Binding-site contacts:
Ligand atom C4 contacts residue SER245 of chain 1.B at 3.3 Å.
Ligand atom C4 contacts residue SER235 of chain 1.B at 3.2 Å.
Ligand atom C3 contacts residue SER245 of chain 1.B at 3.5 Å.
Ligand atom O3 contacts residue GLY190 of chain 1.B at 2.6 Å (h-bond).
Ligand atom O5 contacts residue SER245 of chain 1.B at 3.0 Å (h-bond).
Ligand atom O7 contacts residue SER245 of chain 1.B at 3.6 Å.
Ligand atom N2 contacts residue GLN208 of chain 1.B at 3.3 Å (h-bond).
Ligand atom C5 contacts residue THR247 of chain 1.B at 3.7 Å.
Ligand atom C5 contacts residue SER235 of chain 1.B at 3.6 Å.
Ligand atom O4 contacts residue CYS188 of chain 1.B at 2.7 Å (h-bond).
Ligand atom O6 contacts residue ASP234 of chain 1.B at 2.7 Å (salt-bridge).
Ligand atom C6 contacts residue ASP234 of chain 1.B at 3.1 Å.
Ligand atom O3 contacts residue ASN193 of chain 1.B at 3.3 Å.
Ligand atom C6 contacts residue TYR246 of chain 1.B at 3.6 Å (hydrophobic).
Ligand atom C6 contacts residue THR247 of chain 1.B at 3.4 Å.
Ligand atom O4 contacts residue SER235 of chain 1.B at 3.5 Å.
Ligand atom C8 contacts residue GLU191 of chain 1.B at 3.4 Å.
Ligand atom C1 contacts residue SER245 of chain 1.B at 3.3 Å.
Ligand atom C4 contacts residue ASN193 of chain 1.B at 3.7 Å.
Ligand atom O3 contacts residue SER245 of chain 1.B at 2.6 Å (h-bond).
Ligand atom O3 contacts residue TYR189 of chain 1.B at 3.5 Å.
Ligand atom C4 contacts residue SER245 of chain 1.B at 3.7 Å.
Ligand atom C5 contacts residue ASP234 of chain 1.B at 3.6 Å.
Ligand atom C3 contacts residue GLY190 of chain 1.B at 3.5 Å.
Ligand atom C1 contacts residue GLN208 of chain 1.B at 3.7 Å.
Ligand atom O4 contacts residue GLU197 of chain 1.B at 2.5 Å (salt-bridge).
Ligand atom C4 contacts residue GLU197 of chain 1.B at 3.5 Å.
Ligand atom O3 contacts residue GLU197 of chain 1.B at 2.7 Å (salt-bridge).
Ligand atom C6 contacts residue SER235 of chain 1.B at 3.2 Å.
Ligand atom O2 contacts residue ASN193 of chain 1.B at 2.8 Å (h-bond).
Ligand atom C3 contacts residue GLU197 of chain 1.B at 3.5 Å.
Ligand atom O5 contacts residue GLN208 of chain 1.B at 2.9 Å (h-bond).
Ligand atom O5 contacts residue THR247 of chain 1.B at 3.4 Å (h-bond).
Ligand atom O5 contacts residue ASP234 of chain 1.B at 3.0 Å (salt-bridge).
Ligand atom C2 contacts residue ASN193 of chain 1.B at 3.4 Å.
Ligand atom C8 contacts residue LYS205 of chain 1.B at 3.3 Å.
Ligand atom O6 contacts residue GLY192 of chain 1.B at 3.4 Å.
Ligand atom O4 contacts residue ASN194 of chain 1.B at 3.4 Å.
Ligand atom O4 contacts residue SER245 of chain 1.B at 3.2 Å (h-bond).
Ligand atom O4 contacts residue THR247 of chain 1.B at 2.9 Å (h-bond).

A small-molecule ligand and the protein it binds are described below.
Small molecule (SMILES): CC(=O)N[C@H]1[C@@H](O[C@H]2[C@@H](O)[C@@H](CO)O[C@@H](O[C@H]3[C@H](O)[C@@H](CO)O[C@@H](O[C@H]4[C@@H](O)[C@@H](CO)O[C@@H](O[C@H]5[C@H](O)[C@@H](O)C(=O)O[C@@H]5CO)[C@@H]4O)[C@@H]3NC(C)=O)[C@@H]2O[C@@H]2O[C@@H](C)[C@@H](O)[C@@H](O)[C@@H]2O)O[C@H](CO)[C@H](O)[C@@H]1O

Sequence of chain 1.B:
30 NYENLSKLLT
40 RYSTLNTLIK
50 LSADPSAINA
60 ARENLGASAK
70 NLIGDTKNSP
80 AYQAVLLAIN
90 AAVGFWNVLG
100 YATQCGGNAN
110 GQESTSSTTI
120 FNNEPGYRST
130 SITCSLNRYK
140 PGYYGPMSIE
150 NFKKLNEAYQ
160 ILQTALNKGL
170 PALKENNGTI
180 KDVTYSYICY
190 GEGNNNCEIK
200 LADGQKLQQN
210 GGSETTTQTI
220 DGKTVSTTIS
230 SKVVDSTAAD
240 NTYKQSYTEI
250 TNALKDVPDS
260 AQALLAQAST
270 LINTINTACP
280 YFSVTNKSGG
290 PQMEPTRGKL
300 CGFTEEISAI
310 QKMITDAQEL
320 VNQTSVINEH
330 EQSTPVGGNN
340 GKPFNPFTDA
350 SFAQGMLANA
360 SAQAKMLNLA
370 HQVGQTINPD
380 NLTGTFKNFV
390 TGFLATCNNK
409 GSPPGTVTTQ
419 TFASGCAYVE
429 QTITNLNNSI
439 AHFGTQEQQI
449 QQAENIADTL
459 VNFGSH